Binding-site contacts:
Ligand atom O contacts residue THR152 of chain 1.B at 2.6 Å (h-bond).
Ligand atom O1P contacts residue GLY295 of chain 1.B at 3.7 Å.
Ligand atom O contacts residue PHE156 of chain 1.B at 3.4 Å.
Ligand atom OXT contacts residue ASN155 of chain 1.B at 3.2 Å (h-bond).
Ligand atom OXT contacts residue SER153 of chain 1.B at 3.3 Å (h-bond).
Ligand atom CA contacts residue SER153 of chain 1.B at 3.8 Å.
Ligand atom C contacts residue PHE156 of chain 1.B at 3.5 Å (hydrophobic).
Ligand atom CB contacts residue GLN224 of chain 1.B at 3.8 Å.
Ligand atom C contacts residue PLP1 of chain 1.F at 3.8 Å.
Ligand atom O2P contacts residue PHE225 of chain 1.B at 2.8 Å.
Ligand atom C contacts residue GLN224 of chain 1.B at 3.7 Å.
Ligand atom OXT contacts residue PHE156 of chain 1.B at 2.8 Å (h-bond).
Ligand atom O2P contacts residue ARG297 of chain 1.B at 4.1 Å.
Ligand atom C contacts residue SER153 of chain 1.B at 3.3 Å.
Ligand atom N contacts residue SER153 of chain 1.B at 3.8 Å.
Ligand atom O1P contacts residue THR203 of chain 1.B at 3.5 Å (h-bond).
Ligand atom O2P contacts residue THR203 of chain 1.B at 3.4 Å.
Ligand atom CA contacts residue PLP1 of chain 1.F at 2.6 Å.
Ligand atom O3P contacts residue GLY295 of chain 1.B at 3.5 Å (h-bond).
Ligand atom OG contacts residue SER153 of chain 1.B at 3.0 Å (h-bond).
Ligand atom O3P contacts residue THR262 of chain 1.B at 3.6 Å (h-bond).
Ligand atom N contacts residue PLP1 of chain 1.F at 1.4 Å.
Ligand atom O3P contacts residue ARG297 of chain 1.B at 3.5 Å.
Ligand atom O contacts residue SER153 of chain 1.B at 3.1 Å (h-bond).
Ligand atom OXT contacts residue PLP1 of chain 1.F at 3.5 Å (h-bond).
Ligand atom P contacts residue GLY261 of chain 1.B at 4.0 Å.
Ligand atom CA contacts residue GLN224 of chain 1.B at 3.7 Å.
Ligand atom O1P contacts residue SER153 of chain 1.B at 3.6 Å.
Ligand atom P contacts residue SER153 of chain 1.B at 4.1 Å.
Ligand atom N contacts residue GLY295 of chain 1.B at 3.7 Å.
Ligand atom CB contacts residue SER153 of chain 1.B at 4.0 Å.
Ligand atom OG contacts residue PLP1 of chain 1.F at 4.1 Å.
Ligand atom OXT contacts residue THR152 of chain 1.B at 3.2 Å (h-bond).
Ligand atom OG contacts residue GLY295 of chain 1.B at 3.7 Å.
Ligand atom P contacts residue GLY295 of chain 1.B at 3.8 Å.
Ligand atom OXT contacts residue SER154 of chain 1.B at 4.0 Å.
Ligand atom O3P contacts residue GLY261 of chain 1.B at 2.5 Å.
Ligand atom O contacts residue GLN224 of chain 1.B at 2.9 Å (h-bond).
Ligand atom CB contacts residue PLP1 of chain 1.F at 3.4 Å.
Ligand atom C contacts residue THR152 of chain 1.B at 3.3 Å.

A protein and the small-molecule ligand that binds it are described below.
Small molecule (SMILES): N[C@@H](COP(=O)(O)O)C(=O)O

Sequence of chain 1.B:
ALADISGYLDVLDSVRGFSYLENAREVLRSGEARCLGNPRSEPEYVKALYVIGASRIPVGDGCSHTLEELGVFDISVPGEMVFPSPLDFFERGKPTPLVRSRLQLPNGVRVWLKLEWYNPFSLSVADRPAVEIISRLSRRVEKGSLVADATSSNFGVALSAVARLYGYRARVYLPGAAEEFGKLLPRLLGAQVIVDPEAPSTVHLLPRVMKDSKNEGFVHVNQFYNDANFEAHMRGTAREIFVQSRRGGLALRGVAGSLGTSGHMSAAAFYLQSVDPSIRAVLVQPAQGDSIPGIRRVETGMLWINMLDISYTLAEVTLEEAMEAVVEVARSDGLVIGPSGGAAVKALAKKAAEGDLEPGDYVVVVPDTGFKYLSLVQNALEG